Sequence of chain 2.B:
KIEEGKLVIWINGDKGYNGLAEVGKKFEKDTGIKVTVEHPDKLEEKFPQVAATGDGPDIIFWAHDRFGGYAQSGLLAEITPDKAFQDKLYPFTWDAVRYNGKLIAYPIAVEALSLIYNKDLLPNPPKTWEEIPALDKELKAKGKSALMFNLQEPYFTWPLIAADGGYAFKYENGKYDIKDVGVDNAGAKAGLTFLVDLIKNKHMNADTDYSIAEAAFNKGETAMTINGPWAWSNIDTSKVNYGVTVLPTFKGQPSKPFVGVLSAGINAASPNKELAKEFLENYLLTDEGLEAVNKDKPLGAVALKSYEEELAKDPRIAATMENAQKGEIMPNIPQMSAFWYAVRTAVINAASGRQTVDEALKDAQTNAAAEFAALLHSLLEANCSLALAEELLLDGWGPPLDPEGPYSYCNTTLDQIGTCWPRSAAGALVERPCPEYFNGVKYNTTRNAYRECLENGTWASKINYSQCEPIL

Binding-site contacts:
Ligand atom C6 contacts residue PRO156 of chain 2.B at 3.7 Å (hydrophobic).
Ligand atom O3 contacts residue TRP342 of chain 2.B at 3.9 Å.
Ligand atom C1 contacts residue ASP16 of chain 2.B at 3.6 Å.
Ligand atom O1 contacts residue ASP16 of chain 2.B at 2.9 Å (salt-bridge).
Ligand atom O1 contacts residue ASN14 of chain 2.B at 3.5 Å (h-bond).
Ligand atom C6 contacts residue ARG346 of chain 2.B at 3.9 Å.
Ligand atom O6 contacts residue GLU155 of chain 2.B at 3.0 Å (salt-bridge).
Ligand atom C6 contacts residue GLU155 of chain 2.B at 3.7 Å.
Ligand atom O1 contacts residue LYS17 of chain 2.B at 2.8 Å (salt-bridge).
Ligand atom C3 contacts residue ARG68 of chain 2.B at 4.0 Å.
Ligand atom O3 contacts residue TRP64 of chain 2.B at 3.2 Å (h-bond).
Ligand atom O3 contacts residue ALA65 of chain 2.B at 3.4 Å.
Ligand atom C3 contacts residue TRP64 of chain 2.B at 3.5 Å (hydrophobic).
Ligand atom O2 contacts residue TRP64 of chain 2.B at 3.2 Å (h-bond).
Ligand atom C1 contacts residue TYR157 of chain 2.B at 3.5 Å (hydrophobic).
Ligand atom O2 contacts residue ALA65 of chain 2.B at 3.4 Å.
Ligand atom O4 contacts residue TRP342 of chain 2.B at 3.7 Å.
Ligand atom C2 contacts residue LYS17 of chain 2.B at 3.7 Å.
Ligand atom O5 contacts residue TRP342 of chain 2.B at 3.9 Å.
Ligand atom C3 contacts residue ASP67 of chain 2.B at 3.5 Å.
Ligand atom O3 contacts residue ASP67 of chain 2.B at 2.7 Å (salt-bridge).
Ligand atom O3 contacts residue ARG68 of chain 2.B at 2.9 Å (salt-bridge).
Ligand atom C2 contacts residue GLU113 of chain 2.B at 3.6 Å.
Ligand atom O2 contacts residue ASP67 of chain 2.B at 2.9 Å (salt-bridge).
Ligand atom O5 contacts residue TYR157 of chain 2.B at 3.3 Å.
Ligand atom O6 contacts residue TYR157 of chain 2.B at 3.1 Å (h-bond).
Ligand atom O2 contacts residue GLU113 of chain 2.B at 2.9 Å (salt-bridge).
Ligand atom O6 contacts residue PRO156 of chain 2.B at 3.4 Å.
Ligand atom C6 contacts residue TYR157 of chain 2.B at 3.9 Å (hydrophobic).
Ligand atom C1 contacts residue LYS17 of chain 2.B at 3.4 Å.
Ligand atom O2 contacts residue LYS17 of chain 2.B at 2.9 Å (salt-bridge).
Ligand atom O4 contacts residue ARG346 of chain 2.B at 3.7 Å.
Ligand atom C6 contacts residue TRP342 of chain 2.B at 3.6 Å (hydrophobic).
Ligand atom C1 contacts residue TRP232 of chain 2.B at 3.8 Å (hydrophobic).
Ligand atom C2 contacts residue ASP67 of chain 2.B at 3.4 Å.
Ligand atom C2 contacts residue TRP64 of chain 2.B at 3.9 Å (hydrophobic).
Ligand atom O3 contacts residue GLU113 of chain 2.B at 3.8 Å.
Ligand atom O4 contacts residue ARG68 of chain 2.B at 2.8 Å (salt-bridge).
Ligand atom C4 contacts residue ARG68 of chain 2.B at 3.9 Å.
Ligand atom C4 contacts residue TRP342 of chain 2.B at 3.5 Å (hydrophobic).

This protein binds this small molecule.
Small molecule (SMILES): OC[C@H]1O[C@H](O[C@H]2[C@H](O)[C@@H](O)[C@@H](O)O[C@@H]2CO)[C@H](O)[C@@H](O)[C@@H]1O